A protein and the small-molecule ligand that binds it are described below.
Small molecule (SMILES): Nc1ccn([C@@H]2O[C@H](CO[P](=O)(O)O[C@H]3[C@@H](O)[C@H](n4cnc5c(N)ncnc54)O[C@@H]3CO[P](=O)(O)O[C@H]3[C@@H](O)[C@H](n4cnc5c(=O)nc(N)[nH]c54)O[C@@H]3CO[P](=O)(O)O[C@H]3[C@@H](O)[C@H](n4cnc5c(N)ncnc54)O[C@@H]3CO[P](=O)(O)O[C@H]3[C@@H](O)[C@H](n4cnc5c(N)ncnc54)O[C@@H]3CO[P](=O)(O)O[C@H]3[C@@H](O)[C@H](n4ccc(=O)[nH]c4=O)O[C@@H]3CO[P](=O)(O)O[C@H]3[C@@H](O)[C@H](n4ccc(N)nc4=O)O[C@@H]3CO[P](=O)(O)O[C@H]3[C@@H](O)[C@H](n4ccc(=O)[nH]c4=O)O[C@@H]3CO[P](=O)(O)O[C@H]3[C@@H](O)[C@H](n4cnc5c(=O)nc(N)[nH]c54)O[C@@H]3COPO)[C@@H](O)[C@H]2O)c(=O)n1

Sequence of chain 38.D:
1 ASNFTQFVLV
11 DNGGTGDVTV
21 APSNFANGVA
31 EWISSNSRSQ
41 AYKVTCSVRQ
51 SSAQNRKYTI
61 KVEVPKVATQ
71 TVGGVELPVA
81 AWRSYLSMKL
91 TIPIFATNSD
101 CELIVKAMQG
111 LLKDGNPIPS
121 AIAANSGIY

Binding-site contacts:
Ligand atom O3' contacts residue SER51 of chain 38.D at 3.4 Å.
Ligand atom OP2 contacts residue LYS57 of chain 38.D at 2.6 Å (salt-bridge).
Ligand atom OP2 contacts residue LYS89 of chain 38.D at 3.4 Å (salt-bridge).
Ligand atom OP2 contacts residue LYS57 of chain 38.D at 3.2 Å (salt-bridge).
Ligand atom OP2 contacts residue ASN55 of chain 38.D at 3.5 Å (h-bond).
Ligand atom C6 contacts residue THR45 of chain 38.C at 3.5 Å.
Ligand atom C2 contacts residue SER47 of chain 38.C at 3.2 Å.
Ligand atom N7 contacts residue TYR85 of chain 38.C at 3.6 Å.
Ligand atom N7 contacts residue LYS61 of chain 38.C at 3.5 Å.
Ligand atom P contacts residue LYS89 of chain 38.D at 3.4 Å.
Ligand atom N6 contacts residue THR59 of chain 38.C at 2.9 Å (h-bond).
Ligand atom OP1 contacts residue SER51 of chain 38.D at 2.8 Å (h-bond).
Ligand atom C8 contacts residue TYR85 of chain 38.C at 3.7 Å (hydrophobic).
Ligand atom OP2 contacts residue LYS43 of chain 38.C at 3.0 Å (salt-bridge).
Ligand atom OP1 contacts residue LYS89 of chain 38.D at 3.3 Å (salt-bridge).
Ligand atom N6 contacts residue THR91 of chain 38.D at 3.4 Å (h-bond).
Ligand atom O5' contacts residue LYS57 of chain 38.D at 3.1 Å (salt-bridge).
Ligand atom OP1 contacts residue SER52 of chain 38.D at 2.9 Å (h-bond).
Ligand atom P contacts residue ARG49 of chain 38.D at 3.2 Å.
Ligand atom N1 contacts residue THR59 of chain 38.C at 3.5 Å.
Ligand atom C8 contacts residue THR45 of chain 38.C at 3.6 Å.
Ligand atom OP1 contacts residue ARG49 of chain 38.D at 2.5 Å (salt-bridge).
Ligand atom N1 contacts residue SER47 of chain 38.C at 2.8 Å (h-bond).
Ligand atom C6 contacts residue TYR85 of chain 38.C at 3.7 Å (hydrophobic).
Ligand atom C5' contacts residue ARG49 of chain 38.D at 3.1 Å.
Ligand atom N7 contacts residue THR45 of chain 38.C at 2.5 Å (h-bond).
Ligand atom C5' contacts residue TYR85 of chain 38.C at 3.7 Å (hydrophobic).
Ligand atom O5' contacts residue ARG49 of chain 38.D at 3.6 Å (salt-bridge).
Ligand atom OP1 contacts residue LYS57 of chain 38.D at 2.8 Å.
Ligand atom OP2 contacts residue SER51 of chain 38.D at 3.5 Å (h-bond).
Ligand atom OP2 contacts residue TYR85 of chain 38.C at 2.9 Å (h-bond).
Ligand atom OP1 contacts residue ASN55 of chain 38.D at 3.4 Å (h-bond).
Ligand atom O3' contacts residue ARG49 of chain 38.D at 3.0 Å (salt-bridge).
Ligand atom C5 contacts residue THR45 of chain 38.C at 3.2 Å.
Ligand atom C5 contacts residue TYR85 of chain 38.C at 3.7 Å (hydrophobic).
Ligand atom P contacts residue LYS57 of chain 38.D at 3.2 Å.
Ligand atom P contacts residue SER51 of chain 38.D at 3.4 Å.
Ligand atom O2' contacts residue GLU63 of chain 38.C at 3.6 Å.
Ligand atom OP2 contacts residue LYS89 of chain 38.D at 3.5 Å (salt-bridge).
Ligand atom N6 contacts residue THR45 of chain 38.C at 2.9 Å (h-bond).

Sequence of chain 38.C:
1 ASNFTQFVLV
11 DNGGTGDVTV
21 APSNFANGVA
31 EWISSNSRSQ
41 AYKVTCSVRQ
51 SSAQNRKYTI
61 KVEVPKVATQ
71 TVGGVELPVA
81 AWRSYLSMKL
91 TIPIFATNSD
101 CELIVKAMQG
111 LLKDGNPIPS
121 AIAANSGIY